This protein binds this small molecule.
Small molecule (SMILES): O=C(Nc1ccc(Oc2ccnc3[nH]ccc23)c(F)c1)c1cccn(-c2ccc(F)cc2)c1=O

Sequence of chain 1.A:
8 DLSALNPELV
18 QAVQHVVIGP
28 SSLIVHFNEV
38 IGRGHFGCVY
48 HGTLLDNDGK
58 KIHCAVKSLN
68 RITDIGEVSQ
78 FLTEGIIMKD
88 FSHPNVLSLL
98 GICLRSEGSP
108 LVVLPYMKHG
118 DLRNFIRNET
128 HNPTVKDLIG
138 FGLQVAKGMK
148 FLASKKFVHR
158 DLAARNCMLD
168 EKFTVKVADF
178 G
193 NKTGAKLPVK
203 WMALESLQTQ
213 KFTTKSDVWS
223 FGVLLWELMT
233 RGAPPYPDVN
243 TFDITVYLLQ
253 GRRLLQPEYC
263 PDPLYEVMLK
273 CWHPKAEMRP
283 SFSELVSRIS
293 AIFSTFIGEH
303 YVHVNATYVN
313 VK

Binding-site contacts:
Ligand atom C5 contacts residue MET165 of chain 1.A at 3.6 Å (hydrophobic).
Ligand atom C8 contacts residue PHE177 of chain 1.A at 3.7 Å (hydrophobic).
Ligand atom N3 contacts residue MET114 of chain 1.A at 3.1 Å (h-bond).
Ligand atom O25 contacts residue ALA175 of chain 1.A at 3.3 Å.
Ligand atom C34 contacts residue ASP176 of chain 1.A at 3.4 Å.
Ligand atom O7 contacts residue MET165 of chain 1.A at 3.6 Å.
Ligand atom C5 contacts residue ALA62 of chain 1.A at 3.3 Å (hydrophobic).
Ligand atom O19 contacts residue LYS64 of chain 1.A at 3.1 Å.
Ligand atom C9 contacts residue PHE177 of chain 1.A at 3.7 Å (hydrophobic).
Ligand atom C18 contacts residue ASP176 of chain 1.A at 3.4 Å.
Ligand atom C9 contacts residue MET165 of chain 1.A at 3.5 Å (hydrophobic).
Ligand atom C27 contacts residue ILE38 of chain 1.A at 3.8 Å (hydrophobic).
Ligand atom C23 contacts residue GLU81 of chain 1.A at 3.2 Å.
Ligand atom F14 contacts residue VAL46 of chain 1.A at 3.4 Å.
Ligand atom C6 contacts residue MET165 of chain 1.A at 3.2 Å (hydrophobic).
Ligand atom C12 contacts residue LEU111 of chain 1.A at 3.0 Å (hydrophobic).
Ligand atom C11 contacts residue LEU111 of chain 1.A at 3.7 Å (hydrophobic).
Ligand atom O25 contacts residue ASP176 of chain 1.A at 2.9 Å (salt-bridge).
Ligand atom C20 contacts residue MET85 of chain 1.A at 3.7 Å (hydrophobic).
Ligand atom C4 contacts residue ALA62 of chain 1.A at 3.4 Å (hydrophobic).
Ligand atom O7 contacts residue PHE177 of chain 1.A at 3.7 Å.
Ligand atom C1 contacts residue MET165 of chain 1.A at 3.3 Å (hydrophobic).
Ligand atom N15 contacts residue ASP176 of chain 1.A at 3.2 Å (salt-bridge).
Ligand atom C30 contacts residue MET85 of chain 1.A at 3.1 Å (hydrophobic).
Ligand atom C2 contacts residue MET165 of chain 1.A at 3.7 Å (hydrophobic).
Ligand atom C17 contacts residue ASP176 of chain 1.A at 3.4 Å.
Ligand atom C20 contacts residue ASP176 of chain 1.A at 3.3 Å.
Ligand atom C23 contacts residue MET85 of chain 1.A at 3.7 Å (hydrophobic).
Ligand atom N21 contacts residue MET85 of chain 1.A at 3.6 Å.
Ligand atom O19 contacts residue LEU111 of chain 1.A at 3.7 Å.
Ligand atom C4 contacts residue PRO112 of chain 1.A at 3.3 Å (hydrophobic).
Ligand atom C12 contacts residue LYS64 of chain 1.A at 3.6 Å.
Ligand atom F35 contacts residue LEU149 of chain 1.A at 3.7 Å.
Ligand atom C31 contacts residue VAL174 of chain 1.A at 3.6 Å (hydrophobic).
Ligand atom N29 contacts residue MET114 of chain 1.A at 3.4 Å (h-bond).
Ligand atom F35 contacts residue VAL174 of chain 1.A at 3.6 Å.
Ligand atom C13 contacts residue LEU111 of chain 1.A at 3.7 Å (hydrophobic).
Ligand atom C22 contacts residue MET85 of chain 1.A at 3.7 Å (hydrophobic).
Ligand atom F14 contacts residue LYS64 of chain 1.A at 3.5 Å.
Ligand atom C4 contacts residue MET114 of chain 1.A at 3.6 Å (hydrophobic).